A small-molecule ligand and the protein it binds are described below.
Small molecule (SMILES): NC(COC(=O)NCCCOCCOCCOCCCNc1c(NCCCN2CCN(CCCNC(=O)c3cc(O[C@H]4O[C@H](CO)[C@H](O)[C@H](O)[C@H]4O)cc([N+](=O)[O-])c3)CC2)c(=O)c1=O)COC(=O)NCCCOCCOCCOCCCNc1c(NCCCN2CCN(CCCNC(=O)c3cc(O[C@H]4O[C@@H](CO)[C@@H](O)[C@@H](O)[C@H]4O)cc([N+](=O)[O-])c3)CC2)c(=O)c1=O

Sequence of chain 1.D:
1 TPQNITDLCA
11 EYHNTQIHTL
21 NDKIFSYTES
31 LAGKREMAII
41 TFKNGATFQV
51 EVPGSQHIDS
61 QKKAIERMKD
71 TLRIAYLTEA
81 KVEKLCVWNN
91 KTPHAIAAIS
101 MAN

Binding-site contacts:
Ligand atom O29 contacts residue GLU51 of chain 1.D at 2.6 Å (salt-bridge).
Ligand atom C75 contacts residue TRP88 of chain 1.D at 3.7 Å (hydrophobic).
Ligand atom C75 contacts residue GLU51 of chain 1.D at 4.2 Å.
Ligand atom O29 contacts residue LYS91 of chain 1.D at 2.8 Å (salt-bridge).
Ligand atom O26 contacts residue GLN61 of chain 1.D at 3.5 Å (h-bond).
Ligand atom N14 contacts residue GLY33 of chain 1.E at 3.7 Å.
Ligand atom O30 contacts residue TRP88 of chain 1.D at 3.8 Å.
Ligand atom C75 contacts residue GLN56 of chain 1.D at 3.9 Å.
Ligand atom O26 contacts residue TRP88 of chain 1.D at 3.5 Å.
Ligand atom C73 contacts residue LYS91 of chain 1.D at 3.9 Å.
Ligand atom C72 contacts residue ASN90 of chain 1.D at 3.7 Å.
Ligand atom O25 contacts residue TRP88 of chain 1.D at 3.8 Å.
Ligand atom O27 contacts residue TYR12 of chain 1.D at 3.6 Å.
Ligand atom C75 contacts residue HIS57 of chain 1.D at 3.5 Å.
Ligand atom C72 contacts residue LYS91 of chain 1.D at 3.7 Å.
Ligand atom C75 contacts residue GLN61 of chain 1.D at 4.0 Å.
Ligand atom O26 contacts residue TYR12 of chain 1.D at 3.7 Å.
Ligand atom O26 contacts residue GLY33 of chain 1.E at 2.9 Å (h-bond).
Ligand atom O32 contacts residue GLN56 of chain 1.D at 3.8 Å.
Ligand atom O28 contacts residue GLN56 of chain 1.D at 3.7 Å.
Ligand atom C66 contacts residue TRP88 of chain 1.D at 4.2 Å (hydrophobic).
Ligand atom O32 contacts residue GLN61 of chain 1.D at 3.0 Å (h-bond).
Ligand atom O30 contacts residue GLU51 of chain 1.D at 4.2 Å.
Ligand atom O26 contacts residue ALA32 of chain 1.E at 4.0 Å.
Ligand atom N14 contacts residue TYR12 of chain 1.D at 3.6 Å.
Ligand atom O31 contacts residue ASN90 of chain 1.D at 2.9 Å (h-bond).
Ligand atom C71 contacts residue GLU51 of chain 1.D at 3.3 Å.
Ligand atom O32 contacts residue TRP88 of chain 1.D at 3.8 Å.
Ligand atom C73 contacts residue ASN90 of chain 1.D at 3.9 Å.
Ligand atom O30 contacts residue ASN90 of chain 1.D at 2.8 Å (h-bond).
Ligand atom O27 contacts residue GLY33 of chain 1.E at 3.3 Å.
Ligand atom C72 contacts residue TRP88 of chain 1.D at 3.7 Å (hydrophobic).
Ligand atom O29 contacts residue GLN56 of chain 1.D at 3.3 Å.
Ligand atom C70 contacts residue TRP88 of chain 1.D at 3.7 Å (hydrophobic).
Ligand atom C67 contacts residue TRP88 of chain 1.D at 4.0 Å (hydrophobic).
Ligand atom O32 contacts residue HIS57 of chain 1.D at 3.5 Å.
Ligand atom O30 contacts residue LYS91 of chain 1.D at 2.8 Å (salt-bridge).
Ligand atom C71 contacts residue TRP88 of chain 1.D at 3.6 Å (hydrophobic).
Ligand atom C71 contacts residue LYS91 of chain 1.D at 3.8 Å.
Ligand atom C70 contacts residue GLN56 of chain 1.D at 4.2 Å.

Sequence of chain 1.E:
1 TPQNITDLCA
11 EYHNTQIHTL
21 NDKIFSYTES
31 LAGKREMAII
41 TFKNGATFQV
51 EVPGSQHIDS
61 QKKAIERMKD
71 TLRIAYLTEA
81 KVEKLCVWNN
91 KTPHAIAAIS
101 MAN